The protein below binds the small molecule below.
Small molecule (SMILES): CC(=O)N[C@H]1[C@H](O[C@H]2[C@H](O)[C@@H](NC(C)=O)CO[C@@H]2CO)O[C@H](CO)[C@@H](O)[C@@H]1O

Sequence of chain 1.C:
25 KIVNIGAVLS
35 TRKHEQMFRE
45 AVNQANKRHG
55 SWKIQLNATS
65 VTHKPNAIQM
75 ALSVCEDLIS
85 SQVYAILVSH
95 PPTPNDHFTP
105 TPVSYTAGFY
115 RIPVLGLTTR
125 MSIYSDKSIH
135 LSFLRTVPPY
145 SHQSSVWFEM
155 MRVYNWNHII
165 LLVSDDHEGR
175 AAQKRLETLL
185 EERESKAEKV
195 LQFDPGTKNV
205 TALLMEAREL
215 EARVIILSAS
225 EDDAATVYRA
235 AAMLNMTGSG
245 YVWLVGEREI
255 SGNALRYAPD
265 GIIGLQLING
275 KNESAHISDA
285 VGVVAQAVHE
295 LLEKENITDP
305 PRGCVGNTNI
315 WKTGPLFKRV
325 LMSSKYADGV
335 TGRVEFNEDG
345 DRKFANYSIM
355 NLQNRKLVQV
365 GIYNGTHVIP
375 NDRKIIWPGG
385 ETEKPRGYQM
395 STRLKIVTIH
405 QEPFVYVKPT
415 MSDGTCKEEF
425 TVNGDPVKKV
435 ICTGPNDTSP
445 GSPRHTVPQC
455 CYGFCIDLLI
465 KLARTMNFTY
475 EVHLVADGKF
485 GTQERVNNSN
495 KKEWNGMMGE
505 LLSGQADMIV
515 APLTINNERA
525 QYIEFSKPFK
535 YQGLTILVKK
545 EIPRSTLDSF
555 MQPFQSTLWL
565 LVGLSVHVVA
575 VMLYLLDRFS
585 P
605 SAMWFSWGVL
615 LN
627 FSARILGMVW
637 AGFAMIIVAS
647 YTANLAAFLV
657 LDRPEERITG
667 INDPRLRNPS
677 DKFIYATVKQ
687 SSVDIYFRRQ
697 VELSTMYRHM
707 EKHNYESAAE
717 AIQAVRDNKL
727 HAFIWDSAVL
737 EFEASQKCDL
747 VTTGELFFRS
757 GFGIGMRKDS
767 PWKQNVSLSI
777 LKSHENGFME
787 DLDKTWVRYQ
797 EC

Binding-site contacts:
Ligand atom C2 contacts residue ASN471 of chain 1.C at 2.5 Å.
Ligand atom C3 contacts residue ASN471 of chain 1.C at 3.8 Å.
Ligand atom O7 contacts residue ASN471 of chain 1.C at 3.4 Å (h-bond).
Ligand atom C4 contacts residue ASN471 of chain 1.C at 4.3 Å.
Ligand atom O5 contacts residue ASN471 of chain 1.C at 2.4 Å (h-bond).
Ligand atom C5 contacts residue ASN471 of chain 1.C at 3.6 Å.
Ligand atom C1 contacts residue ASN471 of chain 1.C at 1.4 Å.
Ligand atom C8 contacts residue ASN471 of chain 1.C at 3.5 Å.
Ligand atom N2 contacts residue ASN471 of chain 1.C at 2.9 Å (h-bond).
Ligand atom C7 contacts residue ASN471 of chain 1.C at 3.0 Å.